Sequence of chain 1.D:
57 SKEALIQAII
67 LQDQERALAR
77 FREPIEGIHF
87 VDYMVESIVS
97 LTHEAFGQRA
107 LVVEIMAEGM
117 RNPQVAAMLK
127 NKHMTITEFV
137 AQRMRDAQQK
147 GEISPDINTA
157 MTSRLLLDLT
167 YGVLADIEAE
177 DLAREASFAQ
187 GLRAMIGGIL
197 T

A protein and the small-molecule ligand that binds it are described below.
Small molecule (SMILES): O=C(O)[C@H]1O[C@@H](Oc2ccc([N+](=O)[O-])cc2)[C@H](O)[C@@H](O)[C@@H]1O

Binding-site contacts:
Ligand atom O21 contacts residue LEU163 of chain 1.D at 3.5 Å.
Ligand atom C15 contacts residue PHE77 of chain 1.D at 3.9 Å (hydrophobic).
Ligand atom C19 contacts residue ARG76 of chain 1.D at 3.6 Å.
Ligand atom O1 contacts residue ALA73 of chain 1.D at 3.5 Å.
Ligand atom C6 contacts residue TYR167 of chain 1.D at 3.6 Å (hydrophobic).
Ligand atom O4 contacts residue VAL108 of chain 1.D at 3.6 Å.
Ligand atom O2 contacts residue GLU100 of chain 1.D at 2.6 Å (salt-bridge).
Ligand atom N20 contacts residue THR166 of chain 1.D at 2.9 Å (h-bond).
Ligand atom O22 contacts residue THR166 of chain 1.D at 2.6 Å (h-bond).
Ligand atom C17 contacts residue PHE77 of chain 1.D at 3.7 Å (hydrophobic).
Ligand atom O6A contacts residue ASP69 of chain 1.D at 3.5 Å.
Ligand atom O3 contacts residue GLU100 of chain 1.D at 2.6 Å (salt-bridge).
Ligand atom C16 contacts residue LEU163 of chain 1.D at 3.7 Å (hydrophobic).
Ligand atom O3 contacts residue GLN104 of chain 1.D at 3.5 Å (h-bond).
Ligand atom C14 contacts residue ARG76 of chain 1.D at 3.7 Å.
Ligand atom C6 contacts residue LYS128 of chain 1.D at 3.4 Å.
Ligand atom O22 contacts residue ILE94 of chain 1.D at 3.9 Å.
Ligand atom O6B contacts residue ALA73 of chain 1.D at 3.9 Å.
Ligand atom O2 contacts residue ARG76 of chain 1.D at 3.0 Å (salt-bridge).
Ligand atom O6A contacts residue VAL108 of chain 1.D at 3.9 Å.
Ligand atom N20 contacts residue MET90 of chain 1.D at 3.9 Å.
Ligand atom C17 contacts residue THR166 of chain 1.D at 3.4 Å.
Ligand atom C2 contacts residue GLU100 of chain 1.D at 3.8 Å.
Ligand atom O6B contacts residue TYR167 of chain 1.D at 2.8 Å (h-bond).
Ligand atom C18 contacts residue THR166 of chain 1.D at 3.6 Å.
Ligand atom C15 contacts residue ALA73 of chain 1.D at 3.5 Å (hydrophobic).
Ligand atom O5 contacts residue ALA73 of chain 1.D at 3.4 Å.
Ligand atom C3 contacts residue GLU100 of chain 1.D at 3.4 Å.
Ligand atom O6B contacts residue ILE132 of chain 1.D at 3.6 Å.
Ligand atom O6B contacts residue LYS128 of chain 1.D at 3.3 Å (salt-bridge).
Ligand atom O21 contacts residue THR166 of chain 1.D at 3.6 Å (h-bond).
Ligand atom O2 contacts residue LEU97 of chain 1.D at 3.9 Å.
Ligand atom O22 contacts residue MET90 of chain 1.D at 3.3 Å.
Ligand atom O4 contacts residue ARG72 of chain 1.D at 3.1 Å (salt-bridge).
Ligand atom O1 contacts residue ARG76 of chain 1.D at 3.4 Å.
Ligand atom C4 contacts residue ASP69 of chain 1.D at 3.9 Å.
Ligand atom O6A contacts residue LYS128 of chain 1.D at 2.6 Å (salt-bridge).
Ligand atom C16 contacts residue PHE77 of chain 1.D at 3.7 Å (hydrophobic).
Ligand atom O3 contacts residue ARG72 of chain 1.D at 2.8 Å (salt-bridge).
Ligand atom C18 contacts residue SER93 of chain 1.D at 3.9 Å.